This small molecule binds to this protein.
Small molecule (SMILES): CC(=O)N[C@@H]1[C@@H](O)[C@H](O)[C@@H](CO)O[C@H]1O

Sequence of chain 1.A:
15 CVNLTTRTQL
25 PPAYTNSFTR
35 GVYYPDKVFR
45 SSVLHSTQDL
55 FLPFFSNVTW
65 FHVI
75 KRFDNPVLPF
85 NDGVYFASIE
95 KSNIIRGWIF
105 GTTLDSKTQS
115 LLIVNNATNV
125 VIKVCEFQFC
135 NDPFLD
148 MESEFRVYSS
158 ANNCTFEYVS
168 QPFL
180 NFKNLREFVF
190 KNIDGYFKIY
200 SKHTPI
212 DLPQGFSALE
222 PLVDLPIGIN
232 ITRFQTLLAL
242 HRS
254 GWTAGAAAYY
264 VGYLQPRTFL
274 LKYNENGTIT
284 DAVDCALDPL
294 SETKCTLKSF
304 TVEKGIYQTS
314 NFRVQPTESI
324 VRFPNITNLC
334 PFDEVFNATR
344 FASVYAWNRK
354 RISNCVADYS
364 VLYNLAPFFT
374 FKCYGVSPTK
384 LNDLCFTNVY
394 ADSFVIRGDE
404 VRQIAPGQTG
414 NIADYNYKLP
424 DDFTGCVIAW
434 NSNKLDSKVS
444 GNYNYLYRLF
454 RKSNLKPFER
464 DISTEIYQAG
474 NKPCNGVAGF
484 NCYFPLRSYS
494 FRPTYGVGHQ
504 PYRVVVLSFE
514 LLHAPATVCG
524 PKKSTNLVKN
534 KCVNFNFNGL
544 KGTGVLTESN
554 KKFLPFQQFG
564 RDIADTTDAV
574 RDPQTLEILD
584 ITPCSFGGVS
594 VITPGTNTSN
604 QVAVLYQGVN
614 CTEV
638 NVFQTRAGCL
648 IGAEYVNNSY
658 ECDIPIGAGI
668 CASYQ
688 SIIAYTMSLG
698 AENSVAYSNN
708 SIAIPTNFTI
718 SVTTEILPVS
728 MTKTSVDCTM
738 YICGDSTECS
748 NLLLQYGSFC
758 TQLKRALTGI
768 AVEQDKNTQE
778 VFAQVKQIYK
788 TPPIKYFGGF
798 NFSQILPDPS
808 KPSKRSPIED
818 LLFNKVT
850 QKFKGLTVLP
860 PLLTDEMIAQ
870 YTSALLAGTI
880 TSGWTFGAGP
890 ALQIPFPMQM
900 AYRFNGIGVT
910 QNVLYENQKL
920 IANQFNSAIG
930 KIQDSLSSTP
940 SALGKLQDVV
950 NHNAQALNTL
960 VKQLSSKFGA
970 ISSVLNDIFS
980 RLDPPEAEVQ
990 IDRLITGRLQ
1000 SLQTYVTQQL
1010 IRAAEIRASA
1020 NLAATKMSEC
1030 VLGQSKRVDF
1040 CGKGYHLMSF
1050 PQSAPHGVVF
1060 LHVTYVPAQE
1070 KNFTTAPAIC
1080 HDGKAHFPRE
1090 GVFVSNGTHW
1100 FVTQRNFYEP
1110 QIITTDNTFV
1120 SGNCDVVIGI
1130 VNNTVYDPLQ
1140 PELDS

Binding-site contacts:
Ligand atom C2 contacts residue ASN706 of chain 1.B at 2.4 Å.
Ligand atom O7 contacts residue ASN706 of chain 1.B at 2.7 Å (h-bond).
Ligand atom O7 contacts residue TYR793 of chain 1.A at 3.2 Å.
Ligand atom C8 contacts residue ILE1127 of chain 1.B at 4.5 Å (hydrophobic).
Ligand atom O5 contacts residue ASN706 of chain 1.B at 2.3 Å (h-bond).
Ligand atom N2 contacts residue TYR793 of chain 1.A at 4.2 Å.
Ligand atom C7 contacts residue TYR793 of chain 1.A at 3.8 Å (hydrophobic).
Ligand atom C5 contacts residue ASN706 of chain 1.B at 3.6 Å.
Ligand atom O6 contacts residue ASN706 of chain 1.B at 4.4 Å.
Ligand atom C8 contacts residue ASN706 of chain 1.B at 4.4 Å.
Ligand atom C3 contacts residue ASN706 of chain 1.B at 3.8 Å.
Ligand atom C7 contacts residue ASN706 of chain 1.B at 3.1 Å.
Ligand atom C2 contacts residue TYR793 of chain 1.A at 3.9 Å (hydrophobic).
Ligand atom N2 contacts residue ASN706 of chain 1.B at 3.0 Å (h-bond).
Ligand atom C1 contacts residue ASN706 of chain 1.B at 1.4 Å.
Ligand atom C4 contacts residue ASN706 of chain 1.B at 4.2 Å.

Sequence of chain 1.B:
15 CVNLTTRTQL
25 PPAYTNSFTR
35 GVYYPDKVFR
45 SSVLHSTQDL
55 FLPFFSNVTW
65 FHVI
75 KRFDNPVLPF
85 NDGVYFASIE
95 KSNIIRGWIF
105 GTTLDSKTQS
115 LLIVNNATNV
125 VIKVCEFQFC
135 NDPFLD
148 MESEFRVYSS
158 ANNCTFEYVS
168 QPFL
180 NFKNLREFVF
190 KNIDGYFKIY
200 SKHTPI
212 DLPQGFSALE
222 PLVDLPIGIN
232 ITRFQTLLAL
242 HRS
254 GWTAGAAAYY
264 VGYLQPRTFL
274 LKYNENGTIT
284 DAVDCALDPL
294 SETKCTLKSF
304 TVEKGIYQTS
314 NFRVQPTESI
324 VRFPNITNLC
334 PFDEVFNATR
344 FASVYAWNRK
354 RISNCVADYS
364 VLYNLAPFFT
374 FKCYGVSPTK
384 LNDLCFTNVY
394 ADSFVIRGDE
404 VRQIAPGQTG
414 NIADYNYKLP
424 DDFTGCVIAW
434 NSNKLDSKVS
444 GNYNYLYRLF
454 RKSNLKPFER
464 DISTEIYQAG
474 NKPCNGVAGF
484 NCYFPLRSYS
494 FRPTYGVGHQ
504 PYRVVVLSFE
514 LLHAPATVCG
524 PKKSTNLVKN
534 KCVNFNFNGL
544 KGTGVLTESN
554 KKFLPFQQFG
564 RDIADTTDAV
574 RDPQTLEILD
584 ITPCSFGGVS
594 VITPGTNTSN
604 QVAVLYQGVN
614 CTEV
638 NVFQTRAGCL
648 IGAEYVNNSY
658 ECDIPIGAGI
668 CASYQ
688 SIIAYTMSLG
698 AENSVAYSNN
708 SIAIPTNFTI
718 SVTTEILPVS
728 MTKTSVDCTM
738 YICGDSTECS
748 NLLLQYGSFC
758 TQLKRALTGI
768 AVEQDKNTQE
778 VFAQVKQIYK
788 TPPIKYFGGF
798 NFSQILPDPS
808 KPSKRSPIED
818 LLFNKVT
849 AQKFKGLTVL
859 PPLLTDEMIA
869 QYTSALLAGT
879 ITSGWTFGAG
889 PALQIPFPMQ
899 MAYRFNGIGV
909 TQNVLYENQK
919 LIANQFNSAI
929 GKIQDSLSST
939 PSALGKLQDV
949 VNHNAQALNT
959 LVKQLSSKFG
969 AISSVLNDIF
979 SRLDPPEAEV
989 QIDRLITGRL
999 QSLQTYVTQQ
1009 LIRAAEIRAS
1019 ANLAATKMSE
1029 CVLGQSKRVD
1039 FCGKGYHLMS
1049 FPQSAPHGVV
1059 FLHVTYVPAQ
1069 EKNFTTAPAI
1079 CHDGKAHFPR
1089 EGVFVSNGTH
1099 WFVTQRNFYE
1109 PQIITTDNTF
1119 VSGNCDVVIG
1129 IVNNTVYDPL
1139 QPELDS